Sequence of chain 1.R:
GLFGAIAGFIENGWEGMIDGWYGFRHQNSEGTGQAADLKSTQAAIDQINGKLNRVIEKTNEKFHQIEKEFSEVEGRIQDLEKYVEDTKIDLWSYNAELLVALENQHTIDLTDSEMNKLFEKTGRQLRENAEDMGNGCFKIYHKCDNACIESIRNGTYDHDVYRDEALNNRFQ

Sequence of chain 1.Q:
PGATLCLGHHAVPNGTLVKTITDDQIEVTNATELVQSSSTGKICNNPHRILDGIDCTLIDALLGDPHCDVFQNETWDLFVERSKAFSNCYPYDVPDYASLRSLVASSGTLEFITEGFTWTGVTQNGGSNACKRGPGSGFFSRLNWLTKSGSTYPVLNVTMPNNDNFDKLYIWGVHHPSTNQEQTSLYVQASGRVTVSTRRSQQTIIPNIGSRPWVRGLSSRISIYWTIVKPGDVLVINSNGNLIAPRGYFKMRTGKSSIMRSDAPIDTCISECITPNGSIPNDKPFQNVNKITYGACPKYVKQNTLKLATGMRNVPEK

A small-molecule ligand and the protein it binds are described below.
Small molecule (SMILES): CC(=O)N[C@@H]1[C@@H](O)[C@H](O)[C@@H](CO)O[C@H]1O

Binding-site contacts:
Ligand atom C8 contacts residue ASN32 of chain 1.Q at 4.0 Å.
Ligand atom O7 contacts residue ASN32 of chain 1.Q at 3.2 Å (h-bond).
Ligand atom O5 contacts residue ASN32 of chain 1.Q at 2.4 Å (h-bond).
Ligand atom C6 contacts residue THR34 of chain 1.Q at 4.2 Å.
Ligand atom C2 contacts residue ASN32 of chain 1.Q at 2.2 Å.
Ligand atom C6 contacts residue THR312 of chain 1.Q at 4.0 Å.
Ligand atom N2 contacts residue ASN32 of chain 1.Q at 2.6 Å (h-bond).
Ligand atom O6 contacts residue ASN49 of chain 1.R at 4.4 Å.
Ligand atom C6 contacts residue LEU52 of chain 1.R at 3.8 Å (hydrophobic).
Ligand atom O6 contacts residue THR312 of chain 1.Q at 4.1 Å.
Ligand atom C7 contacts residue ASN32 of chain 1.Q at 3.0 Å.
Ligand atom C1 contacts residue ALA33 of chain 1.Q at 4.3 Å (hydrophobic).
Ligand atom C3 contacts residue ASN32 of chain 1.Q at 3.6 Å.
Ligand atom C5 contacts residue THR312 of chain 1.Q at 4.2 Å.
Ligand atom O5 contacts residue ALA33 of chain 1.Q at 4.5 Å.
Ligand atom O6 contacts residue LEU52 of chain 1.R at 3.5 Å.
Ligand atom C5 contacts residue ASN32 of chain 1.Q at 3.6 Å.
Ligand atom C4 contacts residue ASN32 of chain 1.Q at 4.1 Å.
Ligand atom C1 contacts residue THR312 of chain 1.Q at 3.6 Å.
Ligand atom C1 contacts residue ASN32 of chain 1.Q at 1.4 Å.
Ligand atom O5 contacts residue THR312 of chain 1.Q at 3.1 Å (h-bond).